A small-molecule ligand and the protein it binds are described below.
Small molecule (SMILES): O=c1[nH]cnc2c1ncn2[C@@H]1O[C@H](COP(=O)(O)O)[C@@H](O)[C@H]1O

Binding-site contacts:
Ligand atom N1 contacts residue GLN443 of chain 1.D at 2.6 Å (h-bond).
Ligand atom O1P contacts residue TYR413 of chain 1.D at 2.5 Å (h-bond).
Ligand atom O3' contacts residue SER70 of chain 1.D at 2.7 Å (h-bond).
Ligand atom C2 contacts residue NAD1 of chain 1.X at 3.2 Å.
Ligand atom C2 contacts residue THR335 of chain 1.D at 3.7 Å.
Ligand atom C2 contacts residue CYS333 of chain 1.D at 3.2 Å (hydrophobic).
Ligand atom O2' contacts residue ASP366 of chain 1.D at 2.4 Å (salt-bridge).
Ligand atom O3P contacts residue SER390 of chain 1.D at 3.2 Å (h-bond).
Ligand atom O6 contacts residue MET416 of chain 1.D at 3.1 Å (h-bond).
Ligand atom C3' contacts residue ASP366 of chain 1.D at 3.5 Å.
Ligand atom O5' contacts residue GLY367 of chain 1.D at 3.7 Å.
Ligand atom O3' contacts residue MET387 of chain 1.D at 3.7 Å.
Ligand atom C5 contacts residue ILE332 of chain 1.D at 3.5 Å (hydrophobic).
Ligand atom O1P contacts residue SER390 of chain 1.D at 3.4 Å (h-bond).
Ligand atom O2P contacts residue GLY330 of chain 1.D at 3.0 Å.
Ligand atom N3 contacts residue NAD1 of chain 1.X at 3.2 Å.
Ligand atom O1P contacts residue SER331 of chain 1.D at 2.9 Å (h-bond).
Ligand atom C2' contacts residue ASP366 of chain 1.D at 3.6 Å.
Ligand atom O3P contacts residue GLY389 of chain 1.D at 3.2 Å (h-bond).
Ligand atom N9 contacts residue NAD1 of chain 1.X at 3.6 Å.
Ligand atom O6 contacts residue GLY417 of chain 1.D at 2.5 Å (h-bond).
Ligand atom O6 contacts residue GLY415 of chain 1.D at 3.2 Å.
Ligand atom C2' contacts residue ARG324 of chain 1.D at 3.6 Å.
Ligand atom N7 contacts residue GLY415 of chain 1.D at 3.6 Å.
Ligand atom N7 contacts residue MET416 of chain 1.D at 3.1 Å (h-bond).
Ligand atom C2 contacts residue GLN443 of chain 1.D at 3.3 Å.
Ligand atom O6 contacts residue GLY444 of chain 1.D at 3.6 Å.
Ligand atom O3' contacts residue ASP366 of chain 1.D at 2.6 Å (salt-bridge).
Ligand atom N1 contacts residue NAD1 of chain 1.X at 3.5 Å.
Ligand atom C4' contacts residue ASP366 of chain 1.D at 3.6 Å.
Ligand atom O3' contacts residue ARG324 of chain 1.D at 3.2 Å (salt-bridge).
Ligand atom O2P contacts residue SER331 of chain 1.D at 2.7 Å (h-bond).
Ligand atom C4 contacts residue ILE332 of chain 1.D at 3.6 Å (hydrophobic).
Ligand atom N7 contacts residue ILE332 of chain 1.D at 3.6 Å.
Ligand atom O2P contacts residue GLY368 of chain 1.D at 3.0 Å (h-bond).
Ligand atom N3 contacts residue CYS333 of chain 1.D at 3.6 Å.
Ligand atom C3' contacts residue SER70 of chain 1.D at 3.5 Å.
Ligand atom C4 contacts residue NAD1 of chain 1.X at 3.4 Å.
Ligand atom O2' contacts residue ARG324 of chain 1.D at 3.4 Å (salt-bridge).
Ligand atom C6 contacts residue GLY417 of chain 1.D at 3.5 Å.

Sequence of chain 1.D:
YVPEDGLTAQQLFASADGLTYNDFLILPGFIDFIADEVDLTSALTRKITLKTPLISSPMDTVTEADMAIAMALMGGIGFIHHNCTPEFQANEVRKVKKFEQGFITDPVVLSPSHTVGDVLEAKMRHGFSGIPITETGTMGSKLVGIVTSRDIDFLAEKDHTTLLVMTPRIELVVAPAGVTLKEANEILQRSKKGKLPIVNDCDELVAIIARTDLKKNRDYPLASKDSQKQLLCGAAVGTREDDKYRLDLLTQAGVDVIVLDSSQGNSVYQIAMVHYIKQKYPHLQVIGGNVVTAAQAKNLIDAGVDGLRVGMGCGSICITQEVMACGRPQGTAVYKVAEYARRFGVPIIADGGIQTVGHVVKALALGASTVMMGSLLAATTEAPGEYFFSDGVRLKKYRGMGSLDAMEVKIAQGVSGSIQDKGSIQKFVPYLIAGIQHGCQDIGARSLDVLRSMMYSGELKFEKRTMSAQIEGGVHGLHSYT